This small molecule binds to this protein.
Small molecule (SMILES): CC(=O)Nc1cc2cccnc2c2ncccc12

Sequence of chain 1.D:
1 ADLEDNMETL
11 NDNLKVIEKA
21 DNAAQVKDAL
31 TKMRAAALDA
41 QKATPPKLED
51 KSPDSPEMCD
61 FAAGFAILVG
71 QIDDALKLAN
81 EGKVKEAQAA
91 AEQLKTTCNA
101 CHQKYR

Binding-site contacts:
Ligand atom CAM contacts residue PRO53 of chain 1.D at 3.9 Å (hydrophobic).
Ligand atom NAL contacts residue PRO53 of chain 1.D at 3.8 Å.
Ligand atom CAO contacts residue ASP54 of chain 1.D at 3.8 Å.
Ligand atom CAA contacts residue CYS59 of chain 1.D at 1.8 Å (hydrophobic).
Ligand atom OAB contacts residue CYS59 of chain 1.D at 2.9 Å (h-bond).
Ligand atom CAN contacts residue ASP54 of chain 1.D at 4.5 Å.
Ligand atom CAA contacts residue MET58 of chain 1.D at 4.5 Å (hydrophobic).
Ligand atom NAL contacts residue CYS59 of chain 1.D at 3.9 Å.
Ligand atom CAI contacts residue ASP54 of chain 1.D at 3.4 Å.
Ligand atom OAB contacts residue ASP54 of chain 1.D at 3.8 Å.
Ligand atom CAA contacts residue PRO53 of chain 1.D at 4.0 Å (hydrophobic).
Ligand atom OAB contacts residue PRO53 of chain 1.D at 4.4 Å.
Ligand atom CAM contacts residue CYS59 of chain 1.D at 2.7 Å (hydrophobic).
Ligand atom CAN contacts residue PRO53 of chain 1.D at 4.5 Å (hydrophobic).
Ligand atom CAG contacts residue ASP54 of chain 1.D at 3.4 Å.